The small molecule below binds the protein below.
Small molecule (SMILES): C#CCN1C(=O)[C@H](C)N(CC2CC2)c2nc(Nc3cc(F)c(O)c(F)c3)ncc21

Binding-site contacts:
Ligand atom C16 contacts residue ARG133 of chain 1.C at 3.5 Å.
Ligand atom C13 contacts residue ILE43 of chain 1.C at 3.9 Å (hydrophobic).
Ligand atom C16 contacts residue ILE43 of chain 1.C at 3.8 Å (hydrophobic).
Ligand atom C14 contacts residue PHE134 of chain 1.C at 3.5 Å (hydrophobic).
Ligand atom N2 contacts residue PHE134 of chain 1.C at 2.7 Å (h-bond).
Ligand atom O2 contacts residue TYR87 of chain 1.C at 2.9 Å (h-bond).
Ligand atom F2 contacts residue LYS71 of chain 1.C at 3.2 Å.
Ligand atom C6 contacts residue MET131 of chain 1.C at 3.8 Å (hydrophobic).
Ligand atom C4 contacts residue LYS71 of chain 1.C at 3.7 Å.
Ligand atom O2 contacts residue LYS71 of chain 1.C at 3.2 Å (salt-bridge).
Ligand atom C8 contacts residue PHE134 of chain 1.C at 3.0 Å (hydrophobic).
Ligand atom F1 contacts residue PRO111 of chain 1.C at 3.5 Å.
Ligand atom C4 contacts residue VAL196 of chain 1.C at 4.0 Å (hydrophobic).
Ligand atom C9 contacts residue PHE134 of chain 1.C at 4.0 Å (hydrophobic).
Ligand atom C2 contacts residue ASP132 of chain 1.C at 3.6 Å.
Ligand atom C7 contacts residue PHE134 of chain 1.C at 3.8 Å (hydrophobic).
Ligand atom F1 contacts residue TYR87 of chain 1.C at 3.0 Å.
Ligand atom C14 contacts residue GLY135 of chain 1.C at 4.0 Å.
Ligand atom F1 contacts residue MET131 of chain 1.C at 3.3 Å.
Ligand atom C1 contacts residue VAL69 of chain 1.C at 4.0 Å (hydrophobic).
Ligand atom N1 contacts residue PHE134 of chain 1.C at 3.6 Å.
Ligand atom N2 contacts residue VAL69 of chain 1.C at 3.8 Å.
Ligand atom C5 contacts residue LYS71 of chain 1.C at 3.7 Å.
Ligand atom N3 contacts residue ILE51 of chain 1.C at 3.9 Å.
Ligand atom C1 contacts residue ASP132 of chain 1.C at 3.1 Å.
Ligand atom N2 contacts residue ARG133 of chain 1.C at 3.5 Å.
Ligand atom N1 contacts residue VAL69 of chain 1.C at 3.6 Å.
Ligand atom C2 contacts residue PHE134 of chain 1.C at 3.9 Å (hydrophobic).
Ligand atom C6 contacts residue TYR87 of chain 1.C at 3.7 Å (hydrophobic).
Ligand atom C18 contacts residue LEU184 of chain 1.C at 3.9 Å (hydrophobic).
Ligand atom N1 contacts residue ASP132 of chain 1.C at 3.1 Å (salt-bridge).
Ligand atom C1 contacts residue MET131 of chain 1.C at 3.8 Å (hydrophobic).
Ligand atom C7 contacts residue VAL69 of chain 1.C at 4.0 Å (hydrophobic).
Ligand atom C15 contacts residue PHE134 of chain 1.C at 3.9 Å (hydrophobic).
Ligand atom C15 contacts residue ARG133 of chain 1.C at 4.0 Å.
Ligand atom C2 contacts residue VAL69 of chain 1.C at 3.9 Å (hydrophobic).
Ligand atom O2 contacts residue ASP197 of chain 1.C at 4.0 Å.
Ligand atom C1 contacts residue PHE134 of chain 1.C at 3.7 Å (hydrophobic).
Ligand atom O2 contacts residue GLU83 of chain 1.C at 3.5 Å (salt-bridge).
Ligand atom C5 contacts residue TYR87 of chain 1.C at 3.7 Å (hydrophobic).

Sequence of chain 1.C:
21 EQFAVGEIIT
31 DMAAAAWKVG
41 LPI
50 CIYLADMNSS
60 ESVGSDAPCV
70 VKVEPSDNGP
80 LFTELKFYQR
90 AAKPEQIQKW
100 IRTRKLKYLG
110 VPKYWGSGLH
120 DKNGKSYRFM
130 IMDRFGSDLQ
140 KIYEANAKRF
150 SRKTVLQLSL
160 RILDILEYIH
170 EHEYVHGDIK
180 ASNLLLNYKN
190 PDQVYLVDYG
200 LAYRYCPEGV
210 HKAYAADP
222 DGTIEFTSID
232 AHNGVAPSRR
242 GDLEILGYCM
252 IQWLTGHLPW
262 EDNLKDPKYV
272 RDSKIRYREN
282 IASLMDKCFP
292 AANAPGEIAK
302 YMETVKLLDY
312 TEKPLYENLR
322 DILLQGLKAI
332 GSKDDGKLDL